A small-molecule ligand and the protein it binds are described below.
Small molecule (SMILES): N[C@@H](Cc1c[nH]c2ccccc12)C(=O)O

Binding-site contacts:
Ligand atom CE3 contacts residue THR369 of chain 1.A at 3.8 Å.
Ligand atom CZ2 contacts residue TYR116 of chain 1.A at 3.7 Å (hydrophobic).
Ligand atom C contacts residue HEM1 of chain 1.C at 3.8 Å.
Ligand atom N contacts residue CYN1 of chain 1.D at 3.1 Å (h-bond).
Ligand atom CA contacts residue CYN1 of chain 1.D at 3.7 Å.
Ligand atom CB contacts residue THR369 of chain 1.A at 3.1 Å.
Ligand atom CG contacts residue PHE153 of chain 1.A at 3.7 Å (hydrophobic).
Ligand atom CH2 contacts residue SER253 of chain 1.A at 3.7 Å.
Ligand atom CZ3 contacts residue SER253 of chain 1.A at 3.2 Å.
Ligand atom CD2 contacts residue LEU224 of chain 1.A at 3.8 Å (hydrophobic).
Ligand atom OXT contacts residue HEM1 of chain 1.C at 3.8 Å.
Ligand atom C contacts residue ARG221 of chain 1.A at 3.5 Å.
Ligand atom CD1 contacts residue PHE153 of chain 1.A at 3.2 Å (hydrophobic).
Ligand atom OXT contacts residue PHE216 of chain 1.A at 3.5 Å.
Ligand atom CE2 contacts residue PHE153 of chain 1.A at 3.5 Å (hydrophobic).
Ligand atom N contacts residue HEM1 of chain 1.C at 3.0 Å (h-bond).
Ligand atom O contacts residue ARG221 of chain 1.A at 2.9 Å (salt-bridge).
Ligand atom NE1 contacts residue PHE153 of chain 1.A at 3.1 Å.
Ligand atom CA contacts residue HEM1 of chain 1.C at 3.7 Å.
Ligand atom CE3 contacts residue GLY252 of chain 1.A at 3.2 Å.
Ligand atom N contacts residue THR369 of chain 1.A at 2.8 Å (h-bond).
Ligand atom O contacts residue HEM1 of chain 1.C at 3.3 Å.
Ligand atom O contacts residue THR369 of chain 1.A at 2.7 Å (h-bond).
Ligand atom CH2 contacts residue TYR116 of chain 1.A at 3.8 Å (hydrophobic).
Ligand atom CA contacts residue THR369 of chain 1.A at 3.2 Å.
Ligand atom CG contacts residue CYN1 of chain 1.D at 3.6 Å.
Ligand atom CD2 contacts residue PHE153 of chain 1.A at 3.9 Å (hydrophobic).
Ligand atom OXT contacts residue ILE344 of chain 1.A at 3.5 Å.
Ligand atom CD1 contacts residue CYN1 of chain 1.D at 3.3 Å.
Ligand atom OXT contacts residue THR369 of chain 1.A at 3.9 Å.
Ligand atom O contacts residue GLY368 of chain 1.A at 3.5 Å.
Ligand atom OXT contacts residue ARG221 of chain 1.A at 2.7 Å (salt-bridge).
Ligand atom CD2 contacts residue SER253 of chain 1.A at 3.7 Å.
Ligand atom CE3 contacts residue LEU224 of chain 1.A at 3.6 Å (hydrophobic).
Ligand atom NE1 contacts residue CYN1 of chain 1.D at 3.5 Å (h-bond).
Ligand atom CE3 contacts residue SER253 of chain 1.A at 3.4 Å.
Ligand atom C contacts residue THR369 of chain 1.A at 3.5 Å.
Ligand atom CZ3 contacts residue GLY252 of chain 1.A at 3.2 Å.
Ligand atom CH2 contacts residue CYS119 of chain 1.A at 3.8 Å (hydrophobic).
Ligand atom N contacts residue SER253 of chain 1.A at 3.7 Å.

Sequence of chain 1.A:
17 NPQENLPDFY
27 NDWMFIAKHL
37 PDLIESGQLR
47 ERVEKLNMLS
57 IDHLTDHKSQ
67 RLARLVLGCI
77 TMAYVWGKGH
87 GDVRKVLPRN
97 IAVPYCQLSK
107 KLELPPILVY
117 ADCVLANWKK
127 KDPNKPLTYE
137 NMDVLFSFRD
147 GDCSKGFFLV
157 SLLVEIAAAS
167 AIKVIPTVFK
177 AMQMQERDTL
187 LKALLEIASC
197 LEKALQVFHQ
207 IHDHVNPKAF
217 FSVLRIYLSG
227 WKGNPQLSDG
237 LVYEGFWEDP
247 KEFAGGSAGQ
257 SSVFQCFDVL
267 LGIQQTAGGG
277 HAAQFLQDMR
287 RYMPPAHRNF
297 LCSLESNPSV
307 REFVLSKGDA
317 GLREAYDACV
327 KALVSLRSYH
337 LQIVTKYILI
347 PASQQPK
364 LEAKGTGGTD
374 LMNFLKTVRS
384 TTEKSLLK